Sequence of chain 1.A:
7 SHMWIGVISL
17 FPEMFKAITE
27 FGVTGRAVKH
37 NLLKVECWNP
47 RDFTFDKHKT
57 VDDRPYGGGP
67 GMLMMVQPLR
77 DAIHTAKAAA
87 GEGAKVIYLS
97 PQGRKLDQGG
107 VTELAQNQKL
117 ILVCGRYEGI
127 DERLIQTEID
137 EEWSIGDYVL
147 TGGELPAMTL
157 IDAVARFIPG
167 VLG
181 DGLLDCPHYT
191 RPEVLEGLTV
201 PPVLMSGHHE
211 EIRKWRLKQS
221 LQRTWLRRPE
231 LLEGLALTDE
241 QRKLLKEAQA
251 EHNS

A protein and the small-molecule ligand that binds it are described below.
Small molecule (SMILES): NC(=O)c1cnc(NC2CCCC2)nc1N

Binding-site contacts:
Ligand atom C15 contacts residue PRO152 of chain 1.A at 3.6 Å (hydrophobic).
Ligand atom C12 contacts residue GLU124 of chain 1.A at 3.9 Å.
Ligand atom C5 contacts residue TYR144 of chain 1.A at 3.3 Å (hydrophobic).
Ligand atom C13 contacts residue THR147 of chain 1.A at 3.7 Å.
Ligand atom C4 contacts residue PRO152 of chain 1.A at 3.9 Å (hydrophobic).
Ligand atom C2 contacts residue SER140 of chain 1.A at 3.8 Å.
Ligand atom C13 contacts residue TYR123 of chain 1.A at 3.8 Å (hydrophobic).
Ligand atom O3 contacts residue PRO152 of chain 1.A at 3.8 Å.
Ligand atom N16 contacts residue SER96 of chain 1.A at 3.2 Å (h-bond).
Ligand atom C4 contacts residue PRO97 of chain 1.A at 3.7 Å (hydrophobic).
Ligand atom C15 contacts residue SER96 of chain 1.A at 3.7 Å.
Ligand atom C9 contacts residue GLY121 of chain 1.A at 3.7 Å.
Ligand atom C12 contacts residue TYR123 of chain 1.A at 3.1 Å (hydrophobic).
Ligand atom C9 contacts residue GLY148 of chain 1.A at 3.8 Å.
Ligand atom N6 contacts residue VAL145 of chain 1.A at 3.9 Å.
Ligand atom C7 contacts residue LEU146 of chain 1.A at 3.8 Å (hydrophobic).
Ligand atom N1 contacts residue SER140 of chain 1.A at 3.4 Å (h-bond).
Ligand atom C11 contacts residue GLY125 of chain 1.A at 3.7 Å.
Ligand atom N16 contacts residue LEU95 of chain 1.A at 3.0 Å.
Ligand atom C13 contacts residue LEU146 of chain 1.A at 3.9 Å (hydrophobic).
Ligand atom C9 contacts residue GLY149 of chain 1.A at 3.8 Å.
Ligand atom N14 contacts residue LEU95 of chain 1.A at 3.9 Å.
Ligand atom C12 contacts residue GLY125 of chain 1.A at 3.7 Å.
Ligand atom C15 contacts residue PRO97 of chain 1.A at 3.9 Å (hydrophobic).
Ligand atom C13 contacts residue GLY148 of chain 1.A at 3.7 Å.
Ligand atom C2 contacts residue ILE141 of chain 1.A at 3.8 Å (hydrophobic).
Ligand atom C12 contacts residue ARG122 of chain 1.A at 3.8 Å.
Ligand atom C5 contacts residue LEU146 of chain 1.A at 3.5 Å (hydrophobic).
Ligand atom N6 contacts residue LEU146 of chain 1.A at 2.9 Å (h-bond).
Ligand atom N16 contacts residue PRO152 of chain 1.A at 3.5 Å.
Ligand atom N1 contacts residue GLY142 of chain 1.A at 2.8 Å (h-bond).
Ligand atom C15 contacts residue LEU95 of chain 1.A at 3.8 Å (hydrophobic).
Ligand atom C13 contacts residue GLY121 of chain 1.A at 3.6 Å.
Ligand atom C11 contacts residue TYR94 of chain 1.A at 3.9 Å (hydrophobic).
Ligand atom N6 contacts residue PRO97 of chain 1.A at 3.8 Å.
Ligand atom C5 contacts residue PRO97 of chain 1.A at 3.4 Å (hydrophobic).
Ligand atom O3 contacts residue ILE141 of chain 1.A at 3.0 Å (h-bond).
Ligand atom N8 contacts residue LEU146 of chain 1.A at 3.0 Å (h-bond).
Ligand atom O3 contacts residue SER140 of chain 1.A at 3.6 Å (h-bond).
Ligand atom N1 contacts residue TYR144 of chain 1.A at 3.0 Å (h-bond).